Sequence of chain 1.K:
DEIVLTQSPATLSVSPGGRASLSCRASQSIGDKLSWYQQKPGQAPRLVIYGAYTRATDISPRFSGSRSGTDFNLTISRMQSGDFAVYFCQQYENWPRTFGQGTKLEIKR

The protein below binds the small molecule below.
Small molecule (SMILES): CC(=O)N[C@H]1[C@H](O[C@H]2[C@H](O)[C@@H](NC(C)=O)CO[C@@H]2CO)O[C@H](CO)[C@@H](O[C@@H]2O[C@H](CO[C@H]3O[C@H](CO)[C@@H](O)[C@H](O[C@H]4O[C@H](CO)[C@@H](O)[C@H](O)[C@@H]4O)[C@@H]3O)[C@@H](O)[C@H](O[C@H]3O[C@H](CO)[C@@H](O)[C@H](O)[C@@H]3O)[C@@H]2O)[C@@H]1O

Sequence of chain 1.A:
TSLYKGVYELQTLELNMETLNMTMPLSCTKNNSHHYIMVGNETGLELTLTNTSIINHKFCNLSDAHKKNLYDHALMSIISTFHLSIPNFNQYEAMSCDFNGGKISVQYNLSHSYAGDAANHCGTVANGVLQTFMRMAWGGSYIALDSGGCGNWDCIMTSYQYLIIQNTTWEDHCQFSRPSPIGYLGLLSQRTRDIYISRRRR

Binding-site contacts:
Ligand atom O3 contacts residue ARG178 of chain 1.A at 2.9 Å (salt-bridge).
Ligand atom C3 contacts residue PHE176 of chain 1.A at 4.0 Å (hydrophobic).
Ligand atom O2 contacts residue GLN175 of chain 1.A at 2.6 Å (h-bond).
Ligand atom O7 contacts residue ARG178 of chain 1.A at 2.6 Å (salt-bridge).
Ligand atom C8 contacts residue ARG178 of chain 1.A at 3.2 Å.
Ligand atom N2 contacts residue SER108 of chain 1.B at 2.8 Å (h-bond).
Ligand atom C2 contacts residue SER108 of chain 1.B at 3.3 Å.
Ligand atom C7 contacts residue SER108 of chain 1.B at 3.9 Å.
Ligand atom C1 contacts residue GLN175 of chain 1.A at 3.6 Å.
Ligand atom C5 contacts residue GLN175 of chain 1.A at 4.0 Å.
Ligand atom C6 contacts residue TYR134 of chain 1.B at 3.7 Å (hydrophobic).
Ligand atom O7 contacts residue SER177 of chain 1.A at 3.4 Å.
Ligand atom C2 contacts residue ASN106 of chain 1.B at 2.4 Å.
Ligand atom C3 contacts residue ASN106 of chain 1.B at 3.8 Å.
Ligand atom C8 contacts residue MET17 of chain 1.A at 3.6 Å (hydrophobic).
Ligand atom C1 contacts residue ASN106 of chain 1.B at 1.4 Å.
Ligand atom O4 contacts residue TYR134 of chain 1.B at 3.3 Å (h-bond).
Ligand atom O4 contacts residue ASP172 of chain 1.A at 3.9 Å.
Ligand atom C7 contacts residue ASN106 of chain 1.B at 4.0 Å.
Ligand atom C5 contacts residue TYR134 of chain 1.B at 3.3 Å (hydrophobic).
Ligand atom O4 contacts residue GLN175 of chain 1.A at 3.0 Å (h-bond).
Ligand atom C6 contacts residue VAL129 of chain 1.B at 3.8 Å (hydrophobic).
Ligand atom C4 contacts residue TYR134 of chain 1.B at 3.8 Å (hydrophobic).
Ligand atom O6 contacts residue ARG178 of chain 1.A at 2.7 Å (salt-bridge).
Ligand atom O3 contacts residue SER177 of chain 1.A at 3.9 Å.
Ligand atom C1 contacts residue SER108 of chain 1.B at 2.9 Å.
Ligand atom C6 contacts residue GLN175 of chain 1.A at 4.0 Å.
Ligand atom C5 contacts residue PHE176 of chain 1.A at 3.5 Å (hydrophobic).
Ligand atom O5 contacts residue ASN106 of chain 1.B at 2.4 Å (h-bond).
Ligand atom C6 contacts residue ARG178 of chain 1.A at 3.4 Å.
Ligand atom C8 contacts residue SER133 of chain 1.B at 3.0 Å.
Ligand atom C2 contacts residue GLN175 of chain 1.A at 2.9 Å.
Ligand atom N2 contacts residue ASN106 of chain 1.B at 2.9 Å (h-bond).
Ligand atom C7 contacts residue ARG178 of chain 1.A at 3.3 Å.
Ligand atom C8 contacts residue SER180 of chain 1.A at 3.7 Å.
Ligand atom C5 contacts residue ASN106 of chain 1.B at 3.7 Å.
Ligand atom O4 contacts residue ASP58 of chain 1.K at 3.7 Å.
Ligand atom C3 contacts residue SER108 of chain 1.B at 3.9 Å.
Ligand atom C8 contacts residue PRO179 of chain 1.A at 3.6 Å (hydrophobic).
Ligand atom O3 contacts residue ASP172 of chain 1.A at 2.9 Å (salt-bridge).

Sequence of chain 1.B:
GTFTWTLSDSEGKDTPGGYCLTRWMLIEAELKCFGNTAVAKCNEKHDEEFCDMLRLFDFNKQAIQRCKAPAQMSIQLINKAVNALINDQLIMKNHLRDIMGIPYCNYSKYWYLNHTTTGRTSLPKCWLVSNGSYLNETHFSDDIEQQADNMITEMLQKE